A small-molecule ligand and the protein it binds are described below.
Small molecule (SMILES): Nc1ccn([C@H]2C[C@H](O)[C@@H](CO[P](=O)(O)C(F)(F)[P](=O)(O)OP(=O)(O)O)O2)c(=O)n1

Sequence of chain 1.A:
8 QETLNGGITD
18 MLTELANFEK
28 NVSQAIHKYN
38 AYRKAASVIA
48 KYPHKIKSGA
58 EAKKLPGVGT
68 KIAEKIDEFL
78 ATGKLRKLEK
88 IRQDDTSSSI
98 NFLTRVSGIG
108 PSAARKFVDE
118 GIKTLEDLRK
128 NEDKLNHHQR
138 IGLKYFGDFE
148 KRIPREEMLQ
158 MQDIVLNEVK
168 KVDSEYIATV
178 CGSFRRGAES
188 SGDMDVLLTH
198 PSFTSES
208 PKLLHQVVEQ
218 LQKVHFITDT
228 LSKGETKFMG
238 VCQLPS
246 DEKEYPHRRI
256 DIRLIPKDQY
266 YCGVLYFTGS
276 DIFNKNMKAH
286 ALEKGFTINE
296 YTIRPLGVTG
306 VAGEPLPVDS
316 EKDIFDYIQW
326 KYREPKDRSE

Binding-site contacts:
Ligand atom O1G contacts residue GLY189 of chain 1.A at 4.1 Å.
Ligand atom P3 contacts residue SER180 of chain 1.A at 3.7 Å.
Ligand atom O3' contacts residue ASP276 of chain 1.A at 2.7 Å (salt-bridge).
Ligand atom O2G contacts residue SER188 of chain 1.A at 3.8 Å.
Ligand atom C3' contacts residue ASN279 of chain 1.A at 4.2 Å.
Ligand atom O2G contacts residue ARG149 of chain 1.A at 2.7 Å (salt-bridge).
Ligand atom O2G contacts residue SER187 of chain 1.A at 4.0 Å.
Ligand atom C2' contacts residue ASP276 of chain 1.A at 3.5 Å.
Ligand atom O2G contacts residue GLY189 of chain 1.A at 3.6 Å (h-bond).
Ligand atom F2A contacts residue ARG183 of chain 1.A at 3.6 Å.
Ligand atom C4' contacts residue PHE272 of chain 1.A at 3.9 Å (hydrophobic).
Ligand atom C4' contacts residue TYR271 of chain 1.A at 3.6 Å (hydrophobic).
Ligand atom O2G contacts residue SER180 of chain 1.A at 3.2 Å (h-bond).
Ligand atom F2A contacts residue SER180 of chain 1.A at 3.3 Å.
Ligand atom O3G contacts residue SER180 of chain 1.A at 3.4 Å (h-bond).
Ligand atom C3' contacts residue ASP276 of chain 1.A at 3.2 Å.
Ligand atom O4' contacts residue TYR271 of chain 1.A at 4.1 Å.
Ligand atom O3B contacts residue ARG183 of chain 1.A at 4.0 Å.
Ligand atom F2A contacts residue GLY179 of chain 1.A at 3.8 Å.
Ligand atom C3' contacts residue TYR271 of chain 1.A at 4.0 Å (hydrophobic).
Ligand atom O1G contacts residue ARG149 of chain 1.A at 3.8 Å.
Ligand atom O2A contacts residue ARG183 of chain 1.A at 3.3 Å (salt-bridge).
Ligand atom C5' contacts residue PHE272 of chain 1.A at 3.7 Å (hydrophobic).
Ligand atom O3B contacts residue SER180 of chain 1.A at 3.4 Å.
Ligand atom P2 contacts residue ARG183 of chain 1.A at 4.1 Å.
Ligand atom O3' contacts residue ASN279 of chain 1.A at 3.2 Å (h-bond).
Ligand atom O3G contacts residue GLY189 of chain 1.A at 3.1 Å (h-bond).
Ligand atom C2' contacts residue TYR271 of chain 1.A at 3.8 Å (hydrophobic).
Ligand atom O3' contacts residue GLY274 of chain 1.A at 3.6 Å.
Ligand atom O4' contacts residue PHE272 of chain 1.A at 3.8 Å.
Ligand atom O2B contacts residue ARG183 of chain 1.A at 3.2 Å (salt-bridge).
Ligand atom O3' contacts residue TYR271 of chain 1.A at 3.9 Å.
Ligand atom O2 contacts residue TYR271 of chain 1.A at 3.2 Å.
Ligand atom C2' contacts residue ASN279 of chain 1.A at 4.0 Å.
Ligand atom O3G contacts residue SER188 of chain 1.A at 4.1 Å.
Ligand atom C1' contacts residue PHE272 of chain 1.A at 3.9 Å (hydrophobic).
Ligand atom P3 contacts residue GLY189 of chain 1.A at 3.9 Å.
Ligand atom O3' contacts residue SER275 of chain 1.A at 3.7 Å.
Ligand atom P3 contacts residue ARG149 of chain 1.A at 4.1 Å.
Ligand atom C1' contacts residue TYR271 of chain 1.A at 4.0 Å (hydrophobic).